The small molecule below binds the protein below.
Small molecule (SMILES): Nc1ccn([C@H]2C[C@H](O)[C@@H](COP(=O)(O)O)O2)c(=O)n1

Sequence of chain 1.A:
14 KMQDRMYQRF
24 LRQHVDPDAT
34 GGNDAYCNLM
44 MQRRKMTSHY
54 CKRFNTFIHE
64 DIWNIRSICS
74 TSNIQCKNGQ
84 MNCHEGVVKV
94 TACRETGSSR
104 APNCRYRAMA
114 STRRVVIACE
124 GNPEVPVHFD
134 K

Binding-site contacts:
Ligand atom N3 contacts residue ASN58 of chain 1.A at 3.7 Å.
Ligand atom O2 contacts residue PHE57 of chain 1.A at 3.6 Å (h-bond).
Ligand atom C1' contacts residue LYS55 of chain 1.A at 4.3 Å.
Ligand atom N3 contacts residue THR59 of chain 1.A at 3.7 Å.
Ligand atom O2 contacts residue LYS55 of chain 1.A at 2.6 Å (salt-bridge).
Ligand atom C2' contacts residue GLN26 of chain 1.A at 4.4 Å.
Ligand atom N3 contacts residue HIS27 of chain 1.A at 3.9 Å.
Ligand atom C2 contacts residue PHE57 of chain 1.A at 4.0 Å (hydrophobic).
Ligand atom N4 contacts residue PHE57 of chain 1.A at 3.2 Å.
Ligand atom O2P contacts residue HIS131 of chain 1.A at 3.9 Å.
Ligand atom C4 contacts residue PHE132 of chain 1.A at 4.2 Å (hydrophobic).
Ligand atom N1 contacts residue PHE132 of chain 1.A at 4.4 Å.
Ligand atom O1P contacts residue HIS131 of chain 1.A at 2.7 Å (h-bond).
Ligand atom C6 contacts residue PHE132 of chain 1.A at 3.8 Å (hydrophobic).
Ligand atom O3' contacts residue GLN26 of chain 1.A at 3.9 Å.
Ligand atom C5' contacts residue HIS131 of chain 1.A at 3.6 Å.
Ligand atom C4 contacts residue HIS27 of chain 1.A at 4.5 Å.
Ligand atom C4 contacts residue THR59 of chain 1.A at 3.8 Å.
Ligand atom N3 contacts residue PHE57 of chain 1.A at 3.9 Å.
Ligand atom O2 contacts residue HIS27 of chain 1.A at 3.8 Å.
Ligand atom C2 contacts residue ASN58 of chain 1.A at 4.2 Å.
Ligand atom N1 contacts residue HIS27 of chain 1.A at 4.3 Å.
Ligand atom C3' contacts residue PHE132 of chain 1.A at 4.4 Å (hydrophobic).
Ligand atom C2' contacts residue PHE132 of chain 1.A at 4.2 Å (hydrophobic).
Ligand atom O3P contacts residue ARG22 of chain 1.A at 4.3 Å.
Ligand atom O3' contacts residue ARG22 of chain 1.A at 3.9 Å.
Ligand atom C2 contacts residue LYS55 of chain 1.A at 3.8 Å.
Ligand atom C2' contacts residue LYS55 of chain 1.A at 4.3 Å.
Ligand atom O5' contacts residue HIS131 of chain 1.A at 4.2 Å.
Ligand atom C4 contacts residue PHE57 of chain 1.A at 3.9 Å (hydrophobic).
Ligand atom N4 contacts residue THR59 of chain 1.A at 2.5 Å (h-bond).
Ligand atom O4' contacts residue PHE132 of chain 1.A at 4.3 Å.
Ligand atom N4 contacts residue PHE132 of chain 1.A at 4.1 Å.
Ligand atom C3' contacts residue HIS131 of chain 1.A at 4.3 Å.
Ligand atom O2 contacts residue ASN58 of chain 1.A at 3.5 Å (h-bond).
Ligand atom P contacts residue HIS131 of chain 1.A at 3.8 Å.
Ligand atom C5 contacts residue PHE132 of chain 1.A at 3.4 Å (hydrophobic).
Ligand atom C2 contacts residue HIS27 of chain 1.A at 3.8 Å.
Ligand atom C2' contacts residue HIS27 of chain 1.A at 3.6 Å.
Ligand atom N4 contacts residue ASN58 of chain 1.A at 4.2 Å.